Binding-site contacts:
Ligand atom CA contacts residue TYR46 of chain 1.B at 3.9 Å (hydrophobic).
Ligand atom CG contacts residue TYR43 of chain 1.B at 3.8 Å (hydrophobic).
Ligand atom O contacts residue BUA1 of chain 1.R at 3.4 Å (h-bond).
Ligand atom O contacts residue ILE367 of chain 1.B at 4.3 Å.
Ligand atom CB contacts residue PRO44 of chain 1.B at 4.4 Å (hydrophobic).
Ligand atom CD contacts residue OCA1 of chain 1.Q at 4.5 Å.
Ligand atom C6 contacts residue TYR43 of chain 1.B at 4.3 Å (hydrophobic).
Ligand atom CD contacts residue TYR43 of chain 1.B at 4.1 Å (hydrophobic).
Ligand atom OXT contacts residue BUA1 of chain 1.R at 3.1 Å.
Ligand atom C contacts residue TYR46 of chain 1.B at 4.4 Å (hydrophobic).
Ligand atom OXT contacts residue VAL364 of chain 1.B at 4.1 Å.
Ligand atom CA contacts residue TYR43 of chain 1.B at 4.5 Å (hydrophobic).
Ligand atom CD contacts residue PRO44 of chain 1.B at 4.5 Å (hydrophobic).
Ligand atom C6 contacts residue OCA1 of chain 1.Q at 3.8 Å.
Ligand atom CG contacts residue OCA1 of chain 1.Q at 4.4 Å.
Ligand atom C contacts residue BUA1 of chain 1.R at 3.7 Å.
Ligand atom O contacts residue TYR46 of chain 1.B at 4.0 Å.
Ligand atom CB contacts residue TYR43 of chain 1.B at 4.2 Å (hydrophobic).
Ligand atom O contacts residue LEU32 of chain 1.B at 4.2 Å.

A small-molecule ligand and the protein it binds are described below.
Small molecule (SMILES): CCCCCC(=O)O

Sequence of chain 1.B:
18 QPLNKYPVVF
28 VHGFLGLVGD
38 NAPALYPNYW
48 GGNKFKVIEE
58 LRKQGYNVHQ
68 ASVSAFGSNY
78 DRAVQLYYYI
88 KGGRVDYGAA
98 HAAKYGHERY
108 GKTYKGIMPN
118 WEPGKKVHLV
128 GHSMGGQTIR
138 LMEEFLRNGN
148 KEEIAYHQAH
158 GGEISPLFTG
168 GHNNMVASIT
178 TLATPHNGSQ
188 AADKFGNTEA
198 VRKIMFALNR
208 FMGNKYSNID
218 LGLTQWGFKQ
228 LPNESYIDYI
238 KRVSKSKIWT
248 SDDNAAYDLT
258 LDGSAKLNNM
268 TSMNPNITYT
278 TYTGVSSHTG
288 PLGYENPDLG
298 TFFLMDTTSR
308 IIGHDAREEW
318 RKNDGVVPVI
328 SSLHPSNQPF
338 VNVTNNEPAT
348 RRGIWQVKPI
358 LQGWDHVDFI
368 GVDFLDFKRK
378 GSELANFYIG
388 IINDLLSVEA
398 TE